Sequence of chain 1.A:
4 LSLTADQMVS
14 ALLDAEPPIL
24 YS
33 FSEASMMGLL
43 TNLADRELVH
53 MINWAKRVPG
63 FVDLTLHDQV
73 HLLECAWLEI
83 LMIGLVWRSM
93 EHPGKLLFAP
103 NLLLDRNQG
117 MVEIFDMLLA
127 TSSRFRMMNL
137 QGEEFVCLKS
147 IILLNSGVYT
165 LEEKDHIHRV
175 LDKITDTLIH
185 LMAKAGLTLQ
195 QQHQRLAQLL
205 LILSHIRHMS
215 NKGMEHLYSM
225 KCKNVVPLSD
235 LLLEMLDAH

Binding-site contacts:
Ligand atom C15 contacts residue LEU87 of chain 1.A at 3.9 Å (hydrophobic).
Ligand atom C18 contacts residue LEU42 of chain 1.A at 3.4 Å (hydrophobic).
Ligand atom C19 contacts residue PHE100 of chain 1.A at 4.0 Å (hydrophobic).
Ligand atom C2 contacts residue MET117 of chain 1.A at 4.0 Å (hydrophobic).
Ligand atom C18 contacts residue ALA46 of chain 1.A at 3.8 Å (hydrophobic).
Ligand atom CL1 contacts residue PHE100 of chain 1.A at 3.9 Å.
Ligand atom C15 contacts residue LEU83 of chain 1.A at 3.9 Å (hydrophobic).
Ligand atom N2 contacts residue MET117 of chain 1.A at 3.5 Å.
Ligand atom C11 contacts residue LEU80 of chain 1.A at 3.7 Å (hydrophobic).
Ligand atom C17 contacts residue LEU45 of chain 1.A at 4.1 Å (hydrophobic).
Ligand atom CL1 contacts residue MET117 of chain 1.A at 3.6 Å.
Ligand atom C13 contacts residue LEU87 of chain 1.A at 4.0 Å (hydrophobic).
Ligand atom C16 contacts residue LEU83 of chain 1.A at 3.9 Å (hydrophobic).
Ligand atom C14 contacts residue PHE100 of chain 1.A at 4.0 Å (hydrophobic).
Ligand atom C2 contacts residue ILE120 of chain 1.A at 3.7 Å (hydrophobic).
Ligand atom C11 contacts residue LEU221 of chain 1.A at 3.3 Å (hydrophobic).
Ligand atom O1 contacts residue GLU49 of chain 1.A at 2.5 Å (salt-bridge).
Ligand atom S1 contacts residue ILE120 of chain 1.A at 4.0 Å.
Ligand atom N2 contacts residue ILE120 of chain 1.A at 3.8 Å.
Ligand atom O1 contacts residue LEU45 of chain 1.A at 3.3 Å.
Ligand atom O1 contacts residue ALA46 of chain 1.A at 3.5 Å.
Ligand atom CL1 contacts residue LEU98 of chain 1.A at 4.1 Å.
Ligand atom N1 contacts residue PHE100 of chain 1.A at 3.9 Å.
Ligand atom C10 contacts residue ALA46 of chain 1.A at 4.0 Å (hydrophobic).
Ligand atom C12 contacts residue GLY217 of chain 1.A at 3.5 Å.
Ligand atom CL1 contacts residue LEU124 of chain 1.A at 3.6 Å.
Ligand atom C2 contacts residue LEU124 of chain 1.A at 4.1 Å (hydrophobic).
Ligand atom C12 contacts residue LEU221 of chain 1.A at 4.0 Å (hydrophobic).
Ligand atom CL1 contacts residue PHE121 of chain 1.A at 3.5 Å.
Ligand atom S1 contacts residue MET39 of chain 1.A at 4.0 Å.
Ligand atom C5 contacts residue MET39 of chain 1.A at 3.7 Å (hydrophobic).
Ligand atom C12 contacts residue LEU80 of chain 1.A at 4.0 Å (hydrophobic).
Ligand atom N1 contacts residue LEU124 of chain 1.A at 3.8 Å.
Ligand atom C10 contacts residue LEU221 of chain 1.A at 3.7 Å (hydrophobic).
Ligand atom C17 contacts residue ALA46 of chain 1.A at 4.1 Å (hydrophobic).
Ligand atom C9 contacts residue ALA46 of chain 1.A at 3.8 Å (hydrophobic).
Ligand atom S1 contacts residue HIS220 of chain 1.A at 3.2 Å (h-bond).
Ligand atom C5 contacts residue HIS220 of chain 1.A at 3.4 Å.
Ligand atom C16 contacts residue GLU49 of chain 1.A at 3.3 Å.
Ligand atom C17 contacts residue GLU49 of chain 1.A at 3.4 Å.

A small-molecule ligand and the protein it binds are described below.
Small molecule (SMILES): Oc1ccc(CNc2nc(Cl)nc3scc(-c4ccccc4)c23)cc1